The small molecule below binds the protein below.
Small molecule (SMILES): Nc1nc(=O)c2ncn([C@@H]3O[C@H](CO[P](=O)(O)O[C@H]4[C@@H](O)[C@H](n5cnc6c(N)ncnc65)O[C@@H]4COP(=O)(O)O)[C@@H](O)[C@H]3O)c2[nH]1

Sequence of chain 1.A:
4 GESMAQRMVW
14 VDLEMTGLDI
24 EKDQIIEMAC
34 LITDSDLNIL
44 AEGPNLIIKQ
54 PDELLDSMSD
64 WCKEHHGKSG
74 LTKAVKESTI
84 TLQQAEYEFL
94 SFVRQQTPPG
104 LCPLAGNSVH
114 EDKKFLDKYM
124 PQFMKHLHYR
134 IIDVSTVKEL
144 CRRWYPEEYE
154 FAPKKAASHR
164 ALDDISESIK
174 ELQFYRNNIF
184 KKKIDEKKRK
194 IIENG

Binding-site contacts:
Ligand atom O5' contacts residue ASN110 of chain 1.A at 3.7 Å.
Ligand atom OP1 contacts residue NA1 of chain 1.F at 2.5 Å (h-bond).
Ligand atom O3' contacts residue MET18 of chain 1.A at 3.1 Å (h-bond).
Ligand atom O2' contacts residue GLY20 of chain 1.A at 3.4 Å (h-bond).
Ligand atom OP2 contacts residue ASN110 of chain 1.A at 3.3 Å.
Ligand atom N2 contacts residue SER62 of chain 1.A at 3.4 Å (h-bond).
Ligand atom P contacts residue SER138 of chain 1.A at 3.5 Å.
Ligand atom C3' contacts residue GLU17 of chain 1.A at 3.5 Å.
Ligand atom C4 contacts residue LEU21 of chain 1.A at 3.7 Å (hydrophobic).
Ligand atom N3 contacts residue GLU114 of chain 1.A at 2.9 Å (salt-bridge).
Ligand atom C4' contacts residue MET18 of chain 1.A at 3.5 Å (hydrophobic).
Ligand atom OP1 contacts residue SER138 of chain 1.A at 2.5 Å (h-bond).
Ligand atom C2 contacts residue GLU114 of chain 1.A at 3.0 Å.
Ligand atom O4' contacts residue MET18 of chain 1.A at 3.6 Å.
Ligand atom C5' contacts residue LEU16 of chain 1.A at 3.6 Å (hydrophobic).
Ligand atom N7 contacts residue TRP64 of chain 1.A at 3.5 Å.
Ligand atom N3 contacts residue LEU21 of chain 1.A at 3.6 Å.
Ligand atom O3' contacts residue HIS69 of chain 1.A at 3.1 Å (h-bond).
Ligand atom O3' contacts residue GLU17 of chain 1.A at 2.8 Å (salt-bridge).
Ligand atom OP2 contacts residue HIS162 of chain 1.A at 3.1 Å (h-bond).
Ligand atom O2' contacts residue MET18 of chain 1.A at 2.8 Å (h-bond).
Ligand atom O5' contacts residue SER111 of chain 1.A at 3.3 Å (h-bond).
Ligand atom O6 contacts residue TRP64 of chain 1.A at 3.3 Å (h-bond).
Ligand atom OP1 contacts residue ASP15 of chain 1.A at 3.6 Å.
Ligand atom C6 contacts residue TRP64 of chain 1.A at 3.4 Å (hydrophobic).
Ligand atom O4' contacts residue LEU21 of chain 1.A at 3.7 Å.
Ligand atom O5' contacts residue HIS162 of chain 1.A at 3.7 Å.
Ligand atom OP1 contacts residue SER111 of chain 1.A at 2.8 Å (h-bond).
Ligand atom O2' contacts residue GLU114 of chain 1.A at 3.4 Å.
Ligand atom N1 contacts residue TRP64 of chain 1.A at 3.5 Å.
Ligand atom N6 contacts residue LEU21 of chain 1.A at 3.7 Å.
Ligand atom C1' contacts residue LEU21 of chain 1.A at 3.7 Å (hydrophobic).
Ligand atom P contacts residue NA1 of chain 1.F at 3.1 Å.
Ligand atom O4' contacts residue SER111 of chain 1.A at 3.4 Å.
Ligand atom O3' contacts residue NA1 of chain 1.F at 2.6 Å (h-bond).
Ligand atom C5' contacts residue GLU17 of chain 1.A at 3.7 Å.
Ligand atom OP2 contacts residue SER138 of chain 1.A at 3.6 Å (h-bond).
Ligand atom C6 contacts residue LEU21 of chain 1.A at 3.7 Å (hydrophobic).
Ligand atom C4 contacts residue TRP64 of chain 1.A at 3.6 Å (hydrophobic).
Ligand atom P contacts residue SER111 of chain 1.A at 3.7 Å.